Binding-site contacts:
Ligand atom C05 contacts residue ASP804 of chain 1.A at 4.1 Å.
Ligand atom O17 contacts residue ASP813 of chain 1.A at 4.3 Å.
Ligand atom O03 contacts residue PHE580 of chain 1.A at 3.5 Å.
Ligand atom C12 contacts residue ASP813 of chain 1.A at 4.0 Å.
Ligand atom C05 contacts residue PHE580 of chain 1.A at 4.2 Å (hydrophobic).
Ligand atom O01 contacts residue THR582 of chain 1.A at 4.0 Å.
Ligand atom C07 contacts residue PRO746 of chain 1.A at 4.5 Å (hydrophobic).
Ligand atom C12 contacts residue GLN806 of chain 1.A at 4.5 Å.
Ligand atom C16 contacts residue ASP813 of chain 1.A at 4.4 Å.
Ligand atom C20 contacts residue GLU559 of chain 1.A at 4.0 Å.
Ligand atom C10 contacts residue ASP813 of chain 1.A at 4.2 Å.
Ligand atom C02 contacts residue PHE580 of chain 1.A at 3.7 Å (hydrophobic).
Ligand atom N09 contacts residue ASP813 of chain 1.A at 3.9 Å.
Ligand atom C19 contacts residue TYR814 of chain 1.A at 4.1 Å (hydrophobic).
Ligand atom N08 contacts residue TYR814 of chain 1.A at 4.2 Å.
Ligand atom C10 contacts residue ASP804 of chain 1.A at 4.3 Å.
Ligand atom C04 contacts residue PHE580 of chain 1.A at 3.4 Å (hydrophobic).
Ligand atom C14 contacts residue ASP804 of chain 1.A at 3.8 Å.
Ligand atom C07 contacts residue GLU559 of chain 1.A at 2.2 Å.
Ligand atom N09 contacts residue GLU559 of chain 1.A at 3.4 Å (salt-bridge).
Ligand atom C05 contacts residue GLU559 of chain 1.A at 3.9 Å.
Ligand atom N15 contacts residue ASP804 of chain 1.A at 1.3 Å (salt-bridge).
Ligand atom N13 contacts residue ASP804 of chain 1.A at 2.4 Å (salt-bridge).
Ligand atom N11 contacts residue ASP804 of chain 1.A at 3.5 Å (salt-bridge).
Ligand atom N08 contacts residue GLU559 of chain 1.A at 1.3 Å (salt-bridge).
Ligand atom N08 contacts residue PRO746 of chain 1.A at 3.3 Å.
Ligand atom C19 contacts residue ASP813 of chain 1.A at 3.5 Å.
Ligand atom N21 contacts residue PHE580 of chain 1.A at 4.1 Å.
Ligand atom N11 contacts residue ASP813 of chain 1.A at 3.5 Å (salt-bridge).
Ligand atom N06 contacts residue PHE580 of chain 1.A at 4.3 Å.
Ligand atom O17 contacts residue LYS808 of chain 1.A at 4.2 Å.
Ligand atom N06 contacts residue GLU559 of chain 1.A at 2.8 Å (salt-bridge).
Ligand atom C20 contacts residue ASP813 of chain 1.A at 3.0 Å.
Ligand atom C20 contacts residue TYR814 of chain 1.A at 3.3 Å (hydrophobic).
Ligand atom N15 contacts residue ASP813 of chain 1.A at 3.7 Å.
Ligand atom N15 contacts residue GLN806 of chain 1.A at 3.5 Å.
Ligand atom C12 contacts residue ASP804 of chain 1.A at 2.1 Å.
Ligand atom N09 contacts residue TYR814 of chain 1.A at 4.5 Å.
Ligand atom O01 contacts residue PHE580 of chain 1.A at 3.3 Å.

Sequence of chain 1.A:
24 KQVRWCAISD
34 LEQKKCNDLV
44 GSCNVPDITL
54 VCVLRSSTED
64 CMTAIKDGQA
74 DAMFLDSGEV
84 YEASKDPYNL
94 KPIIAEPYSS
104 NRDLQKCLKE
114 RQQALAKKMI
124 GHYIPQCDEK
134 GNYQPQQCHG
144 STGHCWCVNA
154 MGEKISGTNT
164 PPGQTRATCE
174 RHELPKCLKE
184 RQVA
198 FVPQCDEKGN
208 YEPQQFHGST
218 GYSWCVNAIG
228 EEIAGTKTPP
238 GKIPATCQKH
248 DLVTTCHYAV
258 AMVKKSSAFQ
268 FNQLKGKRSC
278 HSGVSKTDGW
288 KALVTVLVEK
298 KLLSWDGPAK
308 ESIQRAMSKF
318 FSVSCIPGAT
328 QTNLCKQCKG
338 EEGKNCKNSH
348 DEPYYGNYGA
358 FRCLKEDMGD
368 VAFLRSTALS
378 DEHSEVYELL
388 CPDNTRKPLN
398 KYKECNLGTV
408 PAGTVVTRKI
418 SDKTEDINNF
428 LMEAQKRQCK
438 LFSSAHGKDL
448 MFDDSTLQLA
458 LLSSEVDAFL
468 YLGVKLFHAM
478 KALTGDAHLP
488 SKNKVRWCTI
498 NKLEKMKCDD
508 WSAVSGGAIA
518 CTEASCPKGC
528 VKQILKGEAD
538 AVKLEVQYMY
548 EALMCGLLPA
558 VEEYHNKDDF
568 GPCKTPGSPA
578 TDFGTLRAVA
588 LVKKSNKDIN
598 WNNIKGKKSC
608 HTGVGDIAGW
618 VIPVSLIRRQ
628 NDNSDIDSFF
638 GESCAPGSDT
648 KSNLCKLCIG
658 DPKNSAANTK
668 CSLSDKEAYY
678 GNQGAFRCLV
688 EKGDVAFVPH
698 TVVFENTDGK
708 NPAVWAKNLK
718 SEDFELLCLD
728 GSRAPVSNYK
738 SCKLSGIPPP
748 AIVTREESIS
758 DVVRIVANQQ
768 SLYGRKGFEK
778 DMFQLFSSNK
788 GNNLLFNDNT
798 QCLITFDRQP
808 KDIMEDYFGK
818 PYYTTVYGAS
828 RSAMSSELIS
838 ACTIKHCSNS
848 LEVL

The protein below binds the small molecule below.
Small molecule (SMILES): NC(=O)OC[C@@H]1N=C(N)N2CCC(O)(O)[C@@]23N=C(N)N[C@@H]13